Sequence of chain 1.B:
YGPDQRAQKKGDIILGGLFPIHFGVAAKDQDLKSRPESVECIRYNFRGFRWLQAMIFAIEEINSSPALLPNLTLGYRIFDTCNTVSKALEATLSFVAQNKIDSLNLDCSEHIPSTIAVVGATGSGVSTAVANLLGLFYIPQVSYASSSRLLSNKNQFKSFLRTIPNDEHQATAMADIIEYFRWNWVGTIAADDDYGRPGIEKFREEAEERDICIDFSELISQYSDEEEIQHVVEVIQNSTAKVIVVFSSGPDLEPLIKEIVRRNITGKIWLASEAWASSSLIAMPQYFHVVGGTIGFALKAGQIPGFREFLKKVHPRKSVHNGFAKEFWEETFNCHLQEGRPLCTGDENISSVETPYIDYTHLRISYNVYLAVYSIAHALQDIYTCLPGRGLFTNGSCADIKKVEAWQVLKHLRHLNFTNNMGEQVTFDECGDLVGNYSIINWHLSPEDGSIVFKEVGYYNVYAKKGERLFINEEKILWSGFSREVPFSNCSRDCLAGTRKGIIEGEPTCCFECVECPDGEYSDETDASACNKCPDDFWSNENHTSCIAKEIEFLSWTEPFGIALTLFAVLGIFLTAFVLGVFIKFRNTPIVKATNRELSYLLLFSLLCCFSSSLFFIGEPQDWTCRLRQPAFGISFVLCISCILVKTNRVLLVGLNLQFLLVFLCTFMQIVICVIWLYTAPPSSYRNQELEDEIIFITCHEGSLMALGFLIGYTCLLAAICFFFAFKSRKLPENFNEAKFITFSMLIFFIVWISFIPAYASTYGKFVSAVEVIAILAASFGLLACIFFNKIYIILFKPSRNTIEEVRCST

A small-molecule ligand and the protein it binds are described below.
Small molecule (SMILES): CC(=O)N[C@@H]1[C@@H](O)[C@H](O)[C@@H](CO)O[C@H]1O

Binding-site contacts:
Ligand atom O5 contacts residue ASN269 of chain 1.B at 2.4 Å (h-bond).
Ligand atom O7 contacts residue ASN269 of chain 1.B at 3.9 Å.
Ligand atom O7 contacts residue GLU265 of chain 1.B at 3.0 Å (salt-bridge).
Ligand atom C1 contacts residue GLU265 of chain 1.B at 4.3 Å.
Ligand atom C3 contacts residue ASN269 of chain 1.B at 3.8 Å.
Ligand atom C8 contacts residue VAL266 of chain 1.B at 3.9 Å (hydrophobic).
Ligand atom N2 contacts residue ASN269 of chain 1.B at 2.9 Å (h-bond).
Ligand atom C8 contacts residue HIS262 of chain 1.B at 4.2 Å.
Ligand atom C7 contacts residue ASN269 of chain 1.B at 3.6 Å.
Ligand atom C5 contacts residue ASN269 of chain 1.B at 3.7 Å.
Ligand atom C2 contacts residue ASN269 of chain 1.B at 2.4 Å.
Ligand atom C7 contacts residue GLU265 of chain 1.B at 4.1 Å.
Ligand atom C4 contacts residue ASN269 of chain 1.B at 4.2 Å.
Ligand atom C1 contacts residue ASN269 of chain 1.B at 1.4 Å.